The small molecule below binds the protein below.
Small molecule (SMILES): Cc1cn([C@H]2C[C@H](OP(=O)(O)O)[C@@H](COP(=O)(O)O)O2)c(=O)[nH]c1=O

Sequence of chain 1.A:
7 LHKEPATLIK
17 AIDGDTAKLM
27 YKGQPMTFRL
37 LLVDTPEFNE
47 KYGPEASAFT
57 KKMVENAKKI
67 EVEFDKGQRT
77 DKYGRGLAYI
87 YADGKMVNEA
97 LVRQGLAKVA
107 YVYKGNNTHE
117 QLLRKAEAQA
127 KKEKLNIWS

Binding-site contacts:
Ligand atom C5' contacts residue ARG81 of chain 1.A at 4.0 Å.
Ligand atom O4P contacts residue ASP40 of chain 1.A at 3.3 Å (salt-bridge).
Ligand atom P1 contacts residue TYR79 of chain 1.A at 3.6 Å.
Ligand atom P2 contacts residue ARG35 of chain 1.A at 3.6 Å.
Ligand atom C5M contacts residue TYR107 of chain 1.A at 3.8 Å (hydrophobic).
Ligand atom O4' contacts residue ARG81 of chain 1.A at 3.0 Å (salt-bridge).
Ligand atom O4 contacts residue TYR109 of chain 1.A at 3.8 Å.
Ligand atom C4 contacts residue LEU83 of chain 1.A at 3.7 Å (hydrophobic).
Ligand atom C5' contacts residue TYR107 of chain 1.A at 3.6 Å (hydrophobic).
Ligand atom N3 contacts residue LEU83 of chain 1.A at 3.8 Å.
Ligand atom O2 contacts residue TYR109 of chain 1.A at 3.9 Å.
Ligand atom O4P contacts residue CA1 of chain 1.C at 3.1 Å.
Ligand atom C2' contacts residue TYR109 of chain 1.A at 3.5 Å (hydrophobic).
Ligand atom O4 contacts residue LEU83 of chain 1.A at 3.6 Å.
Ligand atom N3 contacts residue TYR109 of chain 1.A at 3.5 Å.
Ligand atom C6 contacts residue ARG81 of chain 1.A at 4.1 Å.
Ligand atom P2 contacts residue ARG81 of chain 1.A at 4.0 Å.
Ligand atom C4' contacts residue ARG81 of chain 1.A at 3.9 Å.
Ligand atom P1 contacts residue LYS78 of chain 1.A at 3.8 Å.
Ligand atom O2 contacts residue ASP77 of chain 1.A at 3.9 Å.
Ligand atom C2 contacts residue ASP77 of chain 1.A at 4.0 Å.
Ligand atom C2 contacts residue TYR109 of chain 1.A at 3.9 Å (hydrophobic).
Ligand atom O3P contacts residue TYR79 of chain 1.A at 3.5 Å (h-bond).
Ligand atom O3' contacts residue LYS78 of chain 1.A at 3.6 Å.
Ligand atom C3' contacts residue TYR107 of chain 1.A at 3.9 Å (hydrophobic).
Ligand atom C5 contacts residue LEU83 of chain 1.A at 4.0 Å (hydrophobic).
Ligand atom P2 contacts residue CA1 of chain 1.C at 4.1 Å.
Ligand atom C5M contacts residue LEU36 of chain 1.A at 3.9 Å (hydrophobic).
Ligand atom O5' contacts residue ARG35 of chain 1.A at 3.6 Å.
Ligand atom C2' contacts residue TYR107 of chain 1.A at 3.8 Å (hydrophobic).
Ligand atom O3P contacts residue LYS78 of chain 1.A at 2.7 Å (salt-bridge).
Ligand atom O2P contacts residue TYR79 of chain 1.A at 2.6 Å (h-bond).
Ligand atom O5P contacts residue ARG81 of chain 1.A at 2.8 Å (salt-bridge).
Ligand atom C5 contacts residue TYR107 of chain 1.A at 4.0 Å (hydrophobic).
Ligand atom O5P contacts residue ARG35 of chain 1.A at 2.9 Å (salt-bridge).
Ligand atom C5M contacts residue ARG35 of chain 1.A at 3.7 Å.
Ligand atom O4P contacts residue ARG35 of chain 1.A at 2.8 Å (salt-bridge).
Ligand atom O5' contacts residue ARG81 of chain 1.A at 3.0 Å (salt-bridge).
Ligand atom O4 contacts residue LEU37 of chain 1.A at 3.8 Å.
Ligand atom C4 contacts residue TYR109 of chain 1.A at 3.7 Å (hydrophobic).